The protein below binds the small molecule below.
Small molecule (SMILES): CC(=O)N[C@H]1[C@H](O[C@H]2[C@H](O)[C@@H](NC(C)=O)CO[C@@H]2CO)O[C@H](CO)[C@@H](O[C@@H]2O[C@H](CO)[C@@H](O)[C@H](O)[C@@H]2O)[C@@H]1O

Binding-site contacts:
Ligand atom N2 contacts residue GLY216 of chain 5.E at 2.6 Å (h-bond).
Ligand atom O7 contacts residue ASN237 of chain 5.E at 3.8 Å.
Ligand atom O7 contacts residue ASN218 of chain 5.E at 3.5 Å (h-bond).
Ligand atom C2 contacts residue ASN237 of chain 5.E at 2.6 Å.
Ligand atom N2 contacts residue ASN237 of chain 5.E at 3.1 Å (h-bond).
Ligand atom C2 contacts residue GLY216 of chain 5.E at 3.9 Å.
Ligand atom C3 contacts residue ASN237 of chain 5.E at 3.9 Å.
Ligand atom O5 contacts residue ASN237 of chain 5.E at 2.3 Å (h-bond).
Ligand atom C5 contacts residue ASN237 of chain 5.E at 3.6 Å.
Ligand atom O7 contacts residue GLY216 of chain 5.E at 3.9 Å.
Ligand atom C7 contacts residue GLY216 of chain 5.E at 2.7 Å.
Ligand atom C7 contacts residue NAG1 of chain 5.I at 4.4 Å.
Ligand atom C7 contacts residue ASN237 of chain 5.E at 3.7 Å.
Ligand atom C1 contacts residue ASN237 of chain 5.E at 1.4 Å.
Ligand atom O7 contacts residue NAG1 of chain 5.I at 3.7 Å.
Ligand atom C7 contacts residue ASN218 of chain 5.E at 3.4 Å.
Ligand atom C8 contacts residue LYS217 of chain 5.E at 3.9 Å.
Ligand atom N2 contacts residue ASN218 of chain 5.E at 4.4 Å.
Ligand atom O6 contacts residue ASN237 of chain 5.E at 4.4 Å.
Ligand atom C1 contacts residue GLY216 of chain 5.E at 4.3 Å.
Ligand atom C4 contacts residue ASN237 of chain 5.E at 4.3 Å.
Ligand atom C8 contacts residue GLY216 of chain 5.E at 2.1 Å.
Ligand atom C8 contacts residue ASN218 of chain 5.E at 2.8 Å.
Ligand atom C8 contacts residue NAG1 of chain 5.I at 4.3 Å.

Sequence of chain 5.E:
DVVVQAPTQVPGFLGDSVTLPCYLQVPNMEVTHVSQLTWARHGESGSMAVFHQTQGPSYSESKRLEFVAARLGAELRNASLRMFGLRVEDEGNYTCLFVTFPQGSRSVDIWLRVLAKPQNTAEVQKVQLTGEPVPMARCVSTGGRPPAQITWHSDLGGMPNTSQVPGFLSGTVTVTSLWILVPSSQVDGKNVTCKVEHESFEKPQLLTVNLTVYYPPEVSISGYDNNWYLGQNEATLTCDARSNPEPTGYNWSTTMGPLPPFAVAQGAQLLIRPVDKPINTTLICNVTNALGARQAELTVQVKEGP